The protein below binds the small molecule below.
Small molecule (SMILES): COc1c(C)c2c(c(O)c1C/C=C(\C)CCC(=O)O)C(=O)OC2

Binding-site contacts:
Ligand atom C10 contacts residue ASN291 of chain 1.A at 3.5 Å.
Ligand atom O5 contacts residue SER263 of chain 1.A at 2.8 Å (h-bond).
Ligand atom C11 contacts residue RVP1 of chain 1.D at 3.5 Å.
Ligand atom O1 contacts residue CYS319 of chain 1.A at 3.1 Å (h-bond).
Ligand atom C8 contacts residue ASP261 of chain 1.A at 3.3 Å.
Ligand atom O3 contacts residue ASP261 of chain 1.A at 3.4 Å (salt-bridge).
Ligand atom O2 contacts residue ILE313 of chain 1.A at 3.3 Å.
Ligand atom C10 contacts residue GLY312 of chain 1.A at 3.2 Å.
Ligand atom C12 contacts residue SER262 of chain 1.A at 3.8 Å.
Ligand atom O2 contacts residue GLY312 of chain 1.A at 3.2 Å (h-bond).
Ligand atom C1 contacts residue GLY314 of chain 1.A at 3.8 Å.
Ligand atom C12 contacts residue SER263 of chain 1.A at 3.7 Å.
Ligand atom C9 contacts residue GLY409 of chain 1.A at 3.8 Å.
Ligand atom O6 contacts residue SER263 of chain 1.A at 2.8 Å (h-bond).
Ligand atom O4 contacts residue CYS319 of chain 1.A at 3.9 Å.
Ligand atom C7 contacts residue SER262 of chain 1.A at 3.2 Å.
Ligand atom C10 contacts residue SER263 of chain 1.A at 3.9 Å.
Ligand atom C17 contacts residue GLY409 of chain 1.A at 3.9 Å.
Ligand atom C9 contacts residue GLU408 of chain 1.A at 3.5 Å.
Ligand atom C10 contacts residue RVP1 of chain 1.D at 3.4 Å.
Ligand atom C7 contacts residue ASP261 of chain 1.A at 3.6 Å.
Ligand atom C6 contacts residue SER263 of chain 1.A at 3.2 Å.
Ligand atom C15 contacts residue RVP1 of chain 1.D at 3.5 Å.
Ligand atom O6 contacts residue SER262 of chain 1.A at 3.4 Å.
Ligand atom O2 contacts residue GLY314 of chain 1.A at 3.7 Å.
Ligand atom C17 contacts residue RVP1 of chain 1.D at 3.7 Å.
Ligand atom O1 contacts residue GLY314 of chain 1.A at 3.2 Å (h-bond).
Ligand atom C11 contacts residue SER263 of chain 1.A at 3.5 Å.
Ligand atom C8 contacts residue SER262 of chain 1.A at 3.6 Å.
Ligand atom C16 contacts residue SER263 of chain 1.A at 3.4 Å.
Ligand atom C14 contacts residue SER263 of chain 1.A at 3.8 Å.
Ligand atom C16 contacts residue RVP1 of chain 1.D at 3.9 Å.
Ligand atom O1 contacts residue ILE313 of chain 1.A at 3.9 Å.
Ligand atom C15 contacts residue SER263 of chain 1.A at 3.5 Å.
Ligand atom C14 contacts residue RVP1 of chain 1.D at 3.6 Å.
Ligand atom O4 contacts residue RVP1 of chain 1.D at 3.2 Å (h-bond).
Ligand atom C1 contacts residue SER263 of chain 1.A at 3.9 Å.
Ligand atom C8 contacts residue SER263 of chain 1.A at 3.8 Å.
Ligand atom C7 contacts residue RVP1 of chain 1.D at 3.2 Å.
Ligand atom C12 contacts residue RVP1 of chain 1.D at 3.5 Å.

Sequence of chain 1.A:
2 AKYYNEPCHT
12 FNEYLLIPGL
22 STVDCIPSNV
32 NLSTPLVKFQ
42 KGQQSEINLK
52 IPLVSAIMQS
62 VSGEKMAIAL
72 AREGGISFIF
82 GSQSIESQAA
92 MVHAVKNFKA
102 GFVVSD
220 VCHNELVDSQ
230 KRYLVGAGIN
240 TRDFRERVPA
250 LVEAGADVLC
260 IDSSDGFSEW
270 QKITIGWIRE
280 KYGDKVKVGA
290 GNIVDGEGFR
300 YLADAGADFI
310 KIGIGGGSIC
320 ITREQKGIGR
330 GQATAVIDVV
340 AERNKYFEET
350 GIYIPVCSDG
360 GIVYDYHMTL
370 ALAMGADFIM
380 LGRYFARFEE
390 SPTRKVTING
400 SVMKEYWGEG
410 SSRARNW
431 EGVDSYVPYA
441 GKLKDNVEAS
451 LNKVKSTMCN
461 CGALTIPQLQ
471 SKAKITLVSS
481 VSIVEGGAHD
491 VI